Sequence of chain 3.C:
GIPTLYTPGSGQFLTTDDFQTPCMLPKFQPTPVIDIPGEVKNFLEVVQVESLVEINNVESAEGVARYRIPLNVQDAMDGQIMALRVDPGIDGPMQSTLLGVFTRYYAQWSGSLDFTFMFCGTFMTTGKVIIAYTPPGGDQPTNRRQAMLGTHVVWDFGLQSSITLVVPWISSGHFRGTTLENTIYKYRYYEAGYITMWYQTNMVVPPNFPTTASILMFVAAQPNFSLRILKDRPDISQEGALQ

The small molecule below binds the protein below.
Small molecule (SMILES): NCC(=O)O

Sequence of chain 3.A:
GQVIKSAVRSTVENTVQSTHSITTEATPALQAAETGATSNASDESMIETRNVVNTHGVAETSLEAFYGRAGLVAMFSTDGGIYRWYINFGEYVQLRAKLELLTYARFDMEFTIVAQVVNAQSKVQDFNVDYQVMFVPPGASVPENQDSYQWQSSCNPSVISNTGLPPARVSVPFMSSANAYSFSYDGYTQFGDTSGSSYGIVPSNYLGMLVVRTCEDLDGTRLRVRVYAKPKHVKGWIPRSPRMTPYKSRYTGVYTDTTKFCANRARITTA

Binding-site contacts:
Ligand atom C contacts residue GLN95 of chain 3.C at 3.1 Å.
Ligand atom C contacts residue CYS1 of chain 3.E at 2.8 Å (hydrophobic).
Ligand atom N contacts residue CYS1 of chain 3.E at 1.3 Å.
Ligand atom CA contacts residue MET247 of chain 3.A at 4.1 Å (hydrophobic).
Ligand atom CA contacts residue PHE264 of chain 3.A at 3.1 Å (hydrophobic).
Ligand atom O contacts residue SER96 of chain 3.C at 3.6 Å.
Ligand atom O contacts residue MET247 of chain 3.A at 3.4 Å (h-bond).
Ligand atom O contacts residue PHE264 of chain 3.A at 3.9 Å.
Ligand atom N contacts residue PHE264 of chain 3.A at 3.5 Å (h-bond).
Ligand atom OXT contacts residue CYS1 of chain 3.E at 2.7 Å (h-bond).
Ligand atom CA contacts residue CYS1 of chain 3.E at 2.4 Å (hydrophobic).
Ligand atom C contacts residue MET247 of chain 3.A at 3.9 Å (hydrophobic).
Ligand atom CA contacts residue GLN95 of chain 3.C at 4.2 Å.
Ligand atom CA contacts residue CYS265 of chain 3.A at 4.4 Å (hydrophobic).
Ligand atom OXT contacts residue PHE264 of chain 3.A at 4.2 Å.
Ligand atom C contacts residue PHE264 of chain 3.A at 3.8 Å (hydrophobic).
Ligand atom OXT contacts residue GLN95 of chain 3.C at 2.7 Å (h-bond).
Ligand atom N contacts residue MET247 of chain 3.A at 3.8 Å.
Ligand atom O contacts residue ASP235 of chain 3.C at 4.5 Å.
Ligand atom O contacts residue CYS1 of chain 3.E at 3.7 Å.
Ligand atom O contacts residue GLN95 of chain 3.C at 3.3 Å (h-bond).
Ligand atom OXT contacts residue ASP235 of chain 3.C at 2.9 Å (salt-bridge).
Ligand atom C contacts residue ASP235 of chain 3.C at 4.0 Å.